Sequence of chain 28.D:
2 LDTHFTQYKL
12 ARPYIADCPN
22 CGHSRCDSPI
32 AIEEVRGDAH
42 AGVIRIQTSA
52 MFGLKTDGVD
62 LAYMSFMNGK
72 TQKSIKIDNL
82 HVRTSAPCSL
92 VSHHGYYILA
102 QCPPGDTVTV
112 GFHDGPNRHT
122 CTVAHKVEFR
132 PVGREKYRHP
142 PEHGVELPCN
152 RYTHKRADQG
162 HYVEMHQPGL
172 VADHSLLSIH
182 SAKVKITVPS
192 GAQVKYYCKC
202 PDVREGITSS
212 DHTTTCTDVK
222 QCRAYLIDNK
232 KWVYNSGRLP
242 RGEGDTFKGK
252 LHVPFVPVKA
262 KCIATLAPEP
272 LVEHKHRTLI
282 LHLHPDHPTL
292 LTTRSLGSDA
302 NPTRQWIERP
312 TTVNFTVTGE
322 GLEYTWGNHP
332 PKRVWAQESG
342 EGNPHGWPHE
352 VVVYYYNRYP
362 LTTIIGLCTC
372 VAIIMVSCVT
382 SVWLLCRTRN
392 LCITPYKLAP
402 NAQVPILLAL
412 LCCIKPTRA

Sequence of chain 28.F:
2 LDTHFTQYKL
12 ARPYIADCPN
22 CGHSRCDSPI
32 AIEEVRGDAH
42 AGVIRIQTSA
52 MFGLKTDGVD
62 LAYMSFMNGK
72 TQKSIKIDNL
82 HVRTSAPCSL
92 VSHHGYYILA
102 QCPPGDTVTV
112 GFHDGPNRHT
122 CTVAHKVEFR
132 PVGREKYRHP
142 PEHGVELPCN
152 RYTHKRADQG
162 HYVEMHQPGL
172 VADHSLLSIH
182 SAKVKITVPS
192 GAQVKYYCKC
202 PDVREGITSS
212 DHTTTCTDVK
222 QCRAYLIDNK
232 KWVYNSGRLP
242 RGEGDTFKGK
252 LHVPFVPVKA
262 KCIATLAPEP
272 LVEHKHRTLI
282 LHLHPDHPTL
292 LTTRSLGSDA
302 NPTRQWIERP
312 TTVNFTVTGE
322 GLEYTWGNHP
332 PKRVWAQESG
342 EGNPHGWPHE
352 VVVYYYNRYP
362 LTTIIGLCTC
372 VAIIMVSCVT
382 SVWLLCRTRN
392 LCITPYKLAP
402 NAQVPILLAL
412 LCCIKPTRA

This small molecule binds to this protein.
Small molecule (SMILES): O=C(O)[C@@H]1O[C@H](O[C@H]2[C@@H](OS(=O)(=O)O)O[C@@H](O)[C@H](NS(=O)(=O)O)[C@H]2O)[C@@H](OS(=O)(=O)O)[C@H](O)[C@@H]1O

Sequence of chain 28.H:
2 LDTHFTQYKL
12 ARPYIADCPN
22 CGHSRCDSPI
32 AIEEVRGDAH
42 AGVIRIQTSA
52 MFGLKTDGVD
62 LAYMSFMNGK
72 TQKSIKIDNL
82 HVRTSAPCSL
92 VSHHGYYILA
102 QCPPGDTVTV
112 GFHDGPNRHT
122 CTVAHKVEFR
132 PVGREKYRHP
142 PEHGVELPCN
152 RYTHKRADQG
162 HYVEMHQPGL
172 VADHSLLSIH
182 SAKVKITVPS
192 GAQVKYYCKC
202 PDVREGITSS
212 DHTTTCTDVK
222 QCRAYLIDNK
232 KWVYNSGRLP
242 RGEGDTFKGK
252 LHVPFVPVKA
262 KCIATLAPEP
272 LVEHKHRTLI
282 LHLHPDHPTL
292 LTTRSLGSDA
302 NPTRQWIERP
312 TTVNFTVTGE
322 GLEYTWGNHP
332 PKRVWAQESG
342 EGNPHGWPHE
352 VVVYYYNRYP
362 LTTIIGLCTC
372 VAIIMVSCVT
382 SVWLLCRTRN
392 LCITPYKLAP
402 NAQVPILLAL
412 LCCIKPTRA

Binding-site contacts:
Ligand atom OAF contacts residue HIS82 of chain 28.D at 3.2 Å (h-bond).
Ligand atom O2 contacts residue HIS82 of chain 28.F at 4.0 Å.
Ligand atom OAF contacts residue HIS114 of chain 28.H at 4.1 Å.
Ligand atom SBG contacts residue HIS114 of chain 28.F at 3.5 Å (h-bond).
Ligand atom SAG contacts residue HIS82 of chain 28.D at 3.7 Å.
Ligand atom C2 contacts residue HIS82 of chain 28.D at 4.2 Å.
Ligand atom C5 contacts residue HIS82 of chain 28.H at 4.0 Å.
Ligand atom C6 contacts residue ASN80 of chain 28.D at 3.8 Å.
Ligand atom SAG contacts residue HIS114 of chain 28.H at 4.1 Å.
Ligand atom SBG contacts residue HIS82 of chain 28.F at 4.0 Å.
Ligand atom OAH contacts residue ASN80 of chain 28.D at 3.2 Å (h-bond).
Ligand atom OBF contacts residue HIS114 of chain 28.F at 3.9 Å.
Ligand atom OAH contacts residue HIS82 of chain 28.D at 3.1 Å (h-bond).
Ligand atom OBH contacts residue HIS114 of chain 28.F at 3.1 Å (h-bond).
Ligand atom SAG contacts residue ASN80 of chain 28.D at 4.3 Å.
Ligand atom C1 contacts residue HIS114 of chain 28.H at 3.5 Å.
Ligand atom OBC contacts residue HIS82 of chain 28.F at 3.2 Å (h-bond).
Ligand atom OBA contacts residue HIS82 of chain 28.D at 4.2 Å.
Ligand atom O6B contacts residue ASN80 of chain 28.D at 3.0 Å (h-bond).
Ligand atom SBB contacts residue HIS114 of chain 28.D at 4.2 Å.
Ligand atom C4 contacts residue ASN80 of chain 28.D at 4.0 Å.
Ligand atom O3 contacts residue HIS114 of chain 28.D at 3.3 Å (h-bond).
Ligand atom OBA contacts residue HIS114 of chain 28.D at 3.0 Å (h-bond).
Ligand atom O5 contacts residue HIS82 of chain 28.H at 3.2 Å (h-bond).
Ligand atom OBC contacts residue HIS114 of chain 28.D at 4.1 Å.
Ligand atom O3 contacts residue HIS82 of chain 28.D at 3.9 Å.
Ligand atom O1 contacts residue HIS114 of chain 28.H at 2.8 Å (h-bond).
Ligand atom OAB contacts residue HIS114 of chain 28.H at 3.3 Å.
Ligand atom OBI contacts residue HIS114 of chain 28.F at 3.0 Å (h-bond).
Ligand atom N2 contacts residue HIS114 of chain 28.H at 4.1 Å.
Ligand atom OBE contacts residue HIS82 of chain 28.F at 2.9 Å (h-bond).
Ligand atom O4 contacts residue ASN80 of chain 28.D at 3.1 Å (h-bond).
Ligand atom OAB contacts residue ARG119 of chain 28.H at 3.5 Å.
Ligand atom OBF contacts residue HIS82 of chain 28.F at 3.9 Å.
Ligand atom C3 contacts residue HIS82 of chain 28.D at 4.3 Å.
Ligand atom O4 contacts residue HIS114 of chain 28.D at 3.6 Å.
Ligand atom C1 contacts residue HIS82 of chain 28.H at 3.7 Å.
Ligand atom OBI contacts residue HIS82 of chain 28.F at 2.9 Å.
Ligand atom SBB contacts residue HIS82 of chain 28.F at 3.5 Å (h-bond).
Ligand atom O1 contacts residue HIS82 of chain 28.H at 3.6 Å.